Sequence of chain 1.B:
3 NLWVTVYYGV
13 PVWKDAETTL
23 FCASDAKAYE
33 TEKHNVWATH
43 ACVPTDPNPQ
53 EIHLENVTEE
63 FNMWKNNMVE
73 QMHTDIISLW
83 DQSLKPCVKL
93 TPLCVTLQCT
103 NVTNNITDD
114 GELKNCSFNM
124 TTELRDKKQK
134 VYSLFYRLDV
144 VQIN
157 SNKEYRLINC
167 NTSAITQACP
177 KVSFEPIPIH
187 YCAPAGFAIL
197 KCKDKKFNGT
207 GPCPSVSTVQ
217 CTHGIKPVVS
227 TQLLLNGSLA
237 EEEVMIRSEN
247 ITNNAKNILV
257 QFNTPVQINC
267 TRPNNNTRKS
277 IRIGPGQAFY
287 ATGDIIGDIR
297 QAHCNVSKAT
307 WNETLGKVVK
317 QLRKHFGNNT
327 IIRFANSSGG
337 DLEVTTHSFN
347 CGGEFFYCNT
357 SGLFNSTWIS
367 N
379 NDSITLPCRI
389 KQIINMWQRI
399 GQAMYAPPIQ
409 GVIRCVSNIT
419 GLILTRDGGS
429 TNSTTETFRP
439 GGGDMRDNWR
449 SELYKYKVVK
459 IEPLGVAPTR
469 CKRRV

Binding-site contacts:
Ligand atom O5 contacts residue ASN416 of chain 1.B at 2.4 Å (h-bond).
Ligand atom C3 contacts residue PRO261 of chain 1.B at 4.3 Å (hydrophobic).
Ligand atom N2 contacts residue PRO261 of chain 1.B at 3.6 Å.
Ligand atom N2 contacts residue ASN416 of chain 1.B at 2.9 Å (h-bond).
Ligand atom C3 contacts residue ASN416 of chain 1.B at 3.7 Å.
Ligand atom O7 contacts residue GLN263 of chain 1.B at 3.4 Å (h-bond).
Ligand atom C7 contacts residue PRO261 of chain 1.B at 4.3 Å (hydrophobic).
Ligand atom C1 contacts residue ASN416 of chain 1.B at 1.4 Å.
Ligand atom C8 contacts residue ASN416 of chain 1.B at 4.4 Å.
Ligand atom C2 contacts residue ASN416 of chain 1.B at 2.4 Å.
Ligand atom O7 contacts residue ASN416 of chain 1.B at 3.1 Å (h-bond).
Ligand atom C4 contacts residue ASN416 of chain 1.B at 4.2 Å.
Ligand atom C7 contacts residue ASN416 of chain 1.B at 3.2 Å.
Ligand atom C8 contacts residue PRO261 of chain 1.B at 3.9 Å (hydrophobic).
Ligand atom C5 contacts residue ASN416 of chain 1.B at 3.6 Å.
Ligand atom C7 contacts residue GLN263 of chain 1.B at 3.8 Å.
Ligand atom C8 contacts residue GLN263 of chain 1.B at 3.7 Å.

A protein and the small-molecule ligand that binds it are described below.
Small molecule (SMILES): CC(=O)N[C@H]1[C@H](O[C@H]2[C@H](O)[C@@H](NC(C)=O)CO[C@@H]2CO)O[C@H](CO)[C@@H](O[C@@H]2O[C@H](CO[C@H]3O[C@H](CO)[C@@H](O)[C@H](O[C@H]4O[C@H](CO)[C@@H](O)[C@H](O)[C@@H]4O)[C@@H]3O)[C@@H](O)[C@H](O)[C@@H]2O)[C@@H]1O